A protein and the small-molecule ligand that binds it are described below.
Small molecule (SMILES): CC(C)(CCl)C(=O)Nc1ccc(C(F)(F)F)cc1

Binding-site contacts:
Ligand atom CL17 contacts residue LEU95 of chain 1.B at 3.4 Å.
Ligand atom F22 contacts residue GLY118 of chain 1.B at 3.2 Å.
Ligand atom C6 contacts residue PRO311 of chain 1.B at 3.5 Å (hydrophobic).
Ligand atom C16 contacts residue MET310 of chain 1.B at 3.7 Å (hydrophobic).
Ligand atom F23 contacts residue VAL117 of chain 1.B at 3.3 Å.
Ligand atom F21 contacts residue PRO93 of chain 1.B at 3.8 Å.
Ligand atom C12 contacts residue PRO311 of chain 1.B at 3.9 Å (hydrophobic).
Ligand atom CL17 contacts residue MET310 of chain 1.B at 3.8 Å.
Ligand atom C14 contacts residue PRO311 of chain 1.B at 3.5 Å (hydrophobic).
Ligand atom C2 contacts residue PRO93 of chain 1.B at 3.3 Å (hydrophobic).
Ligand atom C13 contacts residue GLU16 of chain 1.B at 3.2 Å.
Ligand atom N11 contacts residue PRO311 of chain 1.B at 2.9 Å (h-bond).
Ligand atom C15 contacts residue SER20 of chain 1.B at 3.9 Å.
Ligand atom C2 contacts residue MET310 of chain 1.B at 3.5 Å (hydrophobic).
Ligand atom CL17 contacts residue GLU16 of chain 1.B at 3.4 Å.
Ligand atom C2 contacts residue LEU94 of chain 1.B at 3.5 Å (hydrophobic).
Ligand atom C15 contacts residue THR23 of chain 1.B at 3.8 Å.
Ligand atom F23 contacts residue LEU337 of chain 1.B at 3.8 Å.
Ligand atom C14 contacts residue GLU16 of chain 1.B at 3.6 Å.
Ligand atom C14 contacts residue GLY312 of chain 1.B at 3.7 Å.
Ligand atom C5 contacts residue PRO311 of chain 1.B at 3.1 Å (hydrophobic).
Ligand atom C1 contacts residue PRO93 of chain 1.B at 3.4 Å (hydrophobic).
Ligand atom F22 contacts residue VAL117 of chain 1.B at 3.6 Å.
Ligand atom O18 contacts residue LEU95 of chain 1.B at 3.4 Å (h-bond).
Ligand atom F21 contacts residue PHE92 of chain 1.B at 3.5 Å.
Ligand atom O18 contacts residue LEU94 of chain 1.B at 3.2 Å.
Ligand atom F23 contacts residue LEU289 of chain 1.B at 3.8 Å.
Ligand atom C5 contacts residue PHE313 of chain 1.B at 3.7 Å (hydrophobic).
Ligand atom C14 contacts residue MET310 of chain 1.B at 3.7 Å (hydrophobic).
Ligand atom C6 contacts residue MET310 of chain 1.B at 3.9 Å (hydrophobic).
Ligand atom C15 contacts residue GLU16 of chain 1.B at 3.2 Å.
Ligand atom C20 contacts residue VAL117 of chain 1.B at 3.6 Å (hydrophobic).
Ligand atom CL17 contacts residue HIS96 of chain 1.B at 3.5 Å.
Ligand atom F21 contacts residue VAL117 of chain 1.B at 3.3 Å.
Ligand atom C12 contacts residue MET310 of chain 1.B at 3.9 Å (hydrophobic).
Ligand atom N11 contacts residue MET310 of chain 1.B at 3.5 Å (h-bond).
Ligand atom C16 contacts residue GLU16 of chain 1.B at 2.4 Å.
Ligand atom C1 contacts residue LEU94 of chain 1.B at 3.5 Å (hydrophobic).
Ligand atom F22 contacts residue LEU289 of chain 1.B at 3.3 Å.
Ligand atom C15 contacts residue LEU94 of chain 1.B at 3.8 Å (hydrophobic).

Sequence of chain 1.B:
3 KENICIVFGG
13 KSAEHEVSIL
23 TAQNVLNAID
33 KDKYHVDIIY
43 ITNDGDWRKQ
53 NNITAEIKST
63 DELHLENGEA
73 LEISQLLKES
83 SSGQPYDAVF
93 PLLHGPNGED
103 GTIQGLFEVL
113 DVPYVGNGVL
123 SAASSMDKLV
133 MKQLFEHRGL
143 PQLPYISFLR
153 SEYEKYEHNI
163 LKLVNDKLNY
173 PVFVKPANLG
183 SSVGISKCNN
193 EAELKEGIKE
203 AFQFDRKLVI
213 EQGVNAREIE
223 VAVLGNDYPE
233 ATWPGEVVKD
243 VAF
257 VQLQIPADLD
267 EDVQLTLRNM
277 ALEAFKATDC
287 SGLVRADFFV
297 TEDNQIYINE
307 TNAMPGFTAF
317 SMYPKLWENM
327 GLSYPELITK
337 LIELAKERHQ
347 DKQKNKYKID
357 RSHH